Binding-site contacts:
Ligand atom C3 contacts residue ASN440 of chain 1.F at 3.9 Å.
Ligand atom O5 contacts residue ASN440 of chain 1.F at 2.4 Å (h-bond).
Ligand atom C5 contacts residue ASN440 of chain 1.F at 3.6 Å.
Ligand atom N2 contacts residue ASP441 of chain 1.F at 4.5 Å.
Ligand atom C7 contacts residue ASN440 of chain 1.F at 4.1 Å.
Ligand atom C8 contacts residue ASP441 of chain 1.F at 3.3 Å.
Ligand atom C2 contacts residue ASN440 of chain 1.F at 2.6 Å.
Ligand atom C7 contacts residue ASP441 of chain 1.F at 4.0 Å.
Ligand atom C4 contacts residue ASN440 of chain 1.F at 4.3 Å.
Ligand atom N2 contacts residue ASN440 of chain 1.F at 3.0 Å (h-bond).
Ligand atom C1 contacts residue ASN440 of chain 1.F at 1.4 Å.

This protein binds this small molecule.
Small molecule (SMILES): CC(=O)N[C@@H]1[C@@H](O)[C@H](O)[C@@H](CO)O[C@H]1O

Sequence of chain 1.F:
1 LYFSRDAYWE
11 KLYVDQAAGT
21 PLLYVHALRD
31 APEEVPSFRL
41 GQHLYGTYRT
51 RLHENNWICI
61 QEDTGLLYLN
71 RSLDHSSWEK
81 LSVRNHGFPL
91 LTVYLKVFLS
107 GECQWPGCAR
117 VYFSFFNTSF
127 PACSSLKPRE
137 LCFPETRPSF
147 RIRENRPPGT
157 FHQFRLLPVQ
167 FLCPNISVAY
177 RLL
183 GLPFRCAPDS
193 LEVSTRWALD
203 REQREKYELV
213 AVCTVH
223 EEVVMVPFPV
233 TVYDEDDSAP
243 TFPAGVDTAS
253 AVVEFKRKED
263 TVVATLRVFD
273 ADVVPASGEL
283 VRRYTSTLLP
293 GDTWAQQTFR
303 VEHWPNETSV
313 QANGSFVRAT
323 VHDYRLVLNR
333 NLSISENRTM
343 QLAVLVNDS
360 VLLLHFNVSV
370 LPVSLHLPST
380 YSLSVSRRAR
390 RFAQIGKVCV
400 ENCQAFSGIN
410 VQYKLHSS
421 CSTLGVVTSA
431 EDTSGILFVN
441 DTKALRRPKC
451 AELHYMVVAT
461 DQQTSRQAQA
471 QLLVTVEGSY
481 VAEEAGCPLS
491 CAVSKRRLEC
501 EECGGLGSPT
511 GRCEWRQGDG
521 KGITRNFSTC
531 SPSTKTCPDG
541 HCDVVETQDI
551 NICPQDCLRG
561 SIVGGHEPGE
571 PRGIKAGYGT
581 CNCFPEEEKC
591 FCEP